Sequence of chain 2.B:
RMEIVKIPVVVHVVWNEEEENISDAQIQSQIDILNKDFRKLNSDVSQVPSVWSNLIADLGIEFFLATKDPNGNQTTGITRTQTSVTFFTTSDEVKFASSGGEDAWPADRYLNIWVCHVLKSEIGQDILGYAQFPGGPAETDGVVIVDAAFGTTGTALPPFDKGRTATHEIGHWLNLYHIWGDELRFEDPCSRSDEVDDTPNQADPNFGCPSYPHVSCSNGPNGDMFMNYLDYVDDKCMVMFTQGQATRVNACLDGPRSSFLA

This protein binds this small molecule.
Small molecule (SMILES): CC(C)[C@H](N)C(=O)O

Binding-site contacts:
Ligand atom CG2 contacts residue ILE127 of chain 2.B at 3.9 Å (hydrophobic).
Ligand atom O contacts residue ARG1 of chain 2.R at 3.4 Å.
Ligand atom CG1 contacts residue TYR232 of chain 2.B at 3.4 Å (hydrophobic).
Ligand atom CG2 contacts residue TYR232 of chain 2.B at 3.9 Å (hydrophobic).
Ligand atom CA contacts residue ARG1 of chain 2.R at 2.4 Å.
Ligand atom N contacts residue ARG1 of chain 2.R at 1.3 Å.
Ligand atom CB contacts residue TYR232 of chain 2.B at 4.3 Å (hydrophobic).
Ligand atom CG1 contacts residue PHE207 of chain 2.B at 3.7 Å (hydrophobic).
Ligand atom O contacts residue PHE207 of chain 2.B at 4.1 Å.
Ligand atom CB contacts residue ILE127 of chain 2.B at 4.4 Å (hydrophobic).
Ligand atom O contacts residue LEU128 of chain 2.B at 4.4 Å.
Ligand atom CG2 contacts residue GLN125 of chain 2.B at 4.1 Å.
Ligand atom CB contacts residue ARG1 of chain 2.R at 3.7 Å.
Ligand atom OXT contacts residue ARG1 of chain 2.R at 4.4 Å.
Ligand atom C contacts residue PHE207 of chain 2.B at 4.4 Å (hydrophobic).
Ligand atom CB contacts residue GLN125 of chain 2.B at 4.4 Å.
Ligand atom CA contacts residue ILE127 of chain 2.B at 4.5 Å (hydrophobic).
Ligand atom C contacts residue ARG1 of chain 2.R at 3.4 Å.
Ligand atom CG2 contacts residue ARG1 of chain 2.R at 3.8 Å.
Ligand atom N contacts residue TYR232 of chain 2.B at 3.8 Å.
Ligand atom O contacts residue TYR232 of chain 2.B at 4.5 Å.